Sequence of chain 5.C:
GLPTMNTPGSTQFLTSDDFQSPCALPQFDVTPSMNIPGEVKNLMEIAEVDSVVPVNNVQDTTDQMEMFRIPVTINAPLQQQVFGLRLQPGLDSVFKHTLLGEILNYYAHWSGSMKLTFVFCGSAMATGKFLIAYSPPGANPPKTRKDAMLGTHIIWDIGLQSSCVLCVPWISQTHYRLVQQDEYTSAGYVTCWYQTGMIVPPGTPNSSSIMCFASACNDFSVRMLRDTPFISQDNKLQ

Binding-site contacts:
Ligand atom C5A contacts residue ILE170 of chain 5.A at 3.8 Å (hydrophobic).
Ligand atom C4A contacts residue ALA24 of chain 5.C at 4.0 Å (hydrophobic).
Ligand atom C1B contacts residue ILE183 of chain 5.A at 4.0 Å (hydrophobic).
Ligand atom C6B contacts residue ILE183 of chain 5.A at 3.6 Å (hydrophobic).
Ligand atom O1 contacts residue W711 of chain 5.F at 3.7 Å.
Ligand atom C2C contacts residue LEU216 of chain 5.A at 3.7 Å (hydrophobic).
Ligand atom C2C contacts residue THR97 of chain 5.A at 3.9 Å.
Ligand atom C4B contacts residue ILE183 of chain 5.A at 4.0 Å (hydrophobic).
Ligand atom O1B contacts residue ILE95 of chain 5.A at 3.6 Å.
Ligand atom C4A contacts residue ILE170 of chain 5.A at 3.9 Å (hydrophobic).
Ligand atom C2A contacts residue TYR146 of chain 5.A at 3.7 Å (hydrophobic).
Ligand atom N3A contacts residue ALA24 of chain 5.C at 3.8 Å.
Ligand atom C5A contacts residue PRO168 of chain 5.A at 4.0 Å (hydrophobic).
Ligand atom C6C contacts residue ILE186 of chain 5.A at 3.9 Å (hydrophobic).
Ligand atom C5A contacts residue ILE144 of chain 5.A at 3.7 Å (hydrophobic).
Ligand atom C2B contacts residue ILE219 of chain 5.A at 3.8 Å (hydrophobic).
Ligand atom C1C contacts residue PHE115 of chain 5.A at 3.9 Å (hydrophobic).
Ligand atom N3A contacts residue TYR146 of chain 5.A at 4.0 Å.
Ligand atom C4A contacts residue LEU14 of chain 1.C at 4.0 Å (hydrophobic).
Ligand atom N2 contacts residue W711 of chain 5.F at 2.9 Å.
Ligand atom C4B contacts residue TYR146 of chain 5.A at 3.7 Å (hydrophobic).
Ligand atom C31 contacts residue ASN214 of chain 5.A at 3.3 Å.
Ligand atom C4A contacts residue MET181 of chain 5.A at 3.6 Å (hydrophobic).
Ligand atom O1 contacts residue THR97 of chain 5.A at 3.4 Å (h-bond).
Ligand atom O1A contacts residue PHE121 of chain 5.A at 4.0 Å.
Ligand atom C5B contacts residue ILE183 of chain 5.A at 3.7 Å (hydrophobic).
Ligand atom C31 contacts residue LEU216 of chain 5.A at 3.4 Å (hydrophobic).
Ligand atom C2A contacts residue MET181 of chain 5.A at 3.7 Å (hydrophobic).
Ligand atom C6B contacts residue TYR146 of chain 5.A at 3.8 Å (hydrophobic).
Ligand atom C1C contacts residue THR97 of chain 5.A at 3.9 Å.
Ligand atom C3 contacts residue W711 of chain 5.F at 3.2 Å.
Ligand atom C3C contacts residue TYR192 of chain 5.A at 4.0 Å (hydrophobic).
Ligand atom C4 contacts residue TYR192 of chain 5.A at 3.5 Å (hydrophobic).
Ligand atom C3C contacts residue LEU216 of chain 5.A at 3.7 Å (hydrophobic).
Ligand atom C3B contacts residue ILE219 of chain 5.A at 3.8 Å (hydrophobic).
Ligand atom N3A contacts residue MET181 of chain 5.A at 3.3 Å.
Ligand atom C31 contacts residue W711 of chain 5.F at 3.0 Å.
Ligand atom N2 contacts residue THR97 of chain 5.A at 3.7 Å.
Ligand atom C5B contacts residue TYR146 of chain 5.A at 3.4 Å (hydrophobic).
Ligand atom C4C contacts residue MET117 of chain 5.A at 3.9 Å (hydrophobic).

Sequence of chain 5.A:
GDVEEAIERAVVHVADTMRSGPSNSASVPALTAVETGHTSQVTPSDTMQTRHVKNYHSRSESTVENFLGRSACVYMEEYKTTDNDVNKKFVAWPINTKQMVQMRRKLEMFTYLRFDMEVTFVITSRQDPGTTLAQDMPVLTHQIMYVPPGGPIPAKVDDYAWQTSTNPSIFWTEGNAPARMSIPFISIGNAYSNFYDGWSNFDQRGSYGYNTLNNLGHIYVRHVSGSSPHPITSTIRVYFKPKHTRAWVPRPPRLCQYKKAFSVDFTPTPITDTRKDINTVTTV

This protein binds this small molecule.
Small molecule (SMILES): Cc1cc(CCCCCCCOc2ccc(C3=NCCO3)cc2)on1

Sequence of chain 1.C:
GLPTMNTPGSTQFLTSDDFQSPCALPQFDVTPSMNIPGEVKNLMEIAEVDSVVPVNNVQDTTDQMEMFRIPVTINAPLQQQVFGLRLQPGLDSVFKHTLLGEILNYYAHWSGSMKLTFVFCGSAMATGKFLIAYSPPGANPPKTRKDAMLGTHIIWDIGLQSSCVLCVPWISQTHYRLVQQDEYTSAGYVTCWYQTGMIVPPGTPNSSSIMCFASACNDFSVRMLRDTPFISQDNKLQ